The protein below binds the small molecule below.
Small molecule (SMILES): CCCCCCCCCCO[C@@H]1O[C@H](CO)[C@@H](O[C@H]2O[C@H](CO)[C@@H](O)[C@H](O)[C@H]2O)[C@H](O)[C@H]1O

Sequence of chain 1.D:
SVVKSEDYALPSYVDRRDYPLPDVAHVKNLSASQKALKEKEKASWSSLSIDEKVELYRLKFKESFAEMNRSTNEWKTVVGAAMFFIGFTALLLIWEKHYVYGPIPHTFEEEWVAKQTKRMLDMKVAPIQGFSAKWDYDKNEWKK

Sequence of chain 1.L:
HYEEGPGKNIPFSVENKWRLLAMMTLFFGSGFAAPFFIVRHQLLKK

Sequence of chain 1.A:
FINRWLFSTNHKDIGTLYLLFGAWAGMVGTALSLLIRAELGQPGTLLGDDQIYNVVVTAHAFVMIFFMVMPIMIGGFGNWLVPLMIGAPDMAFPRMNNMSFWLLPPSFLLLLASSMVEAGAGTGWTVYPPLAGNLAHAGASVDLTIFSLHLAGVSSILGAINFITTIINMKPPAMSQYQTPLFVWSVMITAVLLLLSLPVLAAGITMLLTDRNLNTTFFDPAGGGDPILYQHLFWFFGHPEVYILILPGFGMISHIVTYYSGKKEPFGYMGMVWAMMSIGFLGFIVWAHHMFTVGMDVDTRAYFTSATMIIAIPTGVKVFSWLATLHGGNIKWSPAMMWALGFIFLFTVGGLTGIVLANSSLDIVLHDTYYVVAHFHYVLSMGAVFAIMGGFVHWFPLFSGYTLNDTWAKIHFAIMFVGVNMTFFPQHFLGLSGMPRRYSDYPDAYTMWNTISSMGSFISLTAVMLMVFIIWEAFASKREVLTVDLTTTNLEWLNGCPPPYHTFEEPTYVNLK

Binding-site contacts:
Ligand atom C10 contacts residue TYR35 of chain 1.M at 3.5 Å (hydrophobic).
Ligand atom O55 contacts residue TRP32 of chain 1.M at 3.1 Å.
Ligand atom C19 contacts residue LEU27 of chain 1.M at 3.7 Å (hydrophobic).
Ligand atom O61 contacts residue TRP98 of chain 1.D at 3.2 Å (h-bond).
Ligand atom O16 contacts residue TRP98 of chain 1.D at 3.9 Å.
Ligand atom O49 contacts residue LEU28 of chain 1.M at 3.0 Å (h-bond).
Ligand atom C40 contacts residue PHE459 of chain 1.A at 4.1 Å (hydrophobic).
Ligand atom O1 contacts residue TYR35 of chain 1.M at 3.1 Å.
Ligand atom C28 contacts residue TRP98 of chain 1.D at 3.8 Å (hydrophobic).
Ligand atom C25 contacts residue TRP98 of chain 1.D at 3.8 Å (hydrophobic).
Ligand atom C57 contacts residue TRP98 of chain 1.D at 3.6 Å (hydrophobic).
Ligand atom C1 contacts residue LEU28 of chain 1.M at 4.0 Å (hydrophobic).
Ligand atom C40 contacts residue PHE37 of chain 1.L at 4.2 Å (hydrophobic).
Ligand atom C28 contacts residue GLY31 of chain 1.M at 4.2 Å.
Ligand atom C5 contacts residue TYR35 of chain 1.M at 3.9 Å (hydrophobic).
Ligand atom O16 contacts residue LEU28 of chain 1.M at 4.2 Å.
Ligand atom C25 contacts residue LEU95 of chain 1.D at 3.9 Å (hydrophobic).
Ligand atom C31 contacts residue PHE459 of chain 1.A at 4.2 Å (hydrophobic).
Ligand atom C1 contacts residue TRP32 of chain 1.M at 3.8 Å (hydrophobic).
Ligand atom O49 contacts residue TRP32 of chain 1.M at 3.8 Å.
Ligand atom C34 contacts residue LEU27 of chain 1.M at 4.2 Å (hydrophobic).
Ligand atom C43 contacts residue PHE459 of chain 1.A at 3.6 Å (hydrophobic).
Ligand atom O3 contacts residue TRP32 of chain 1.M at 4.1 Å.
Ligand atom C57 contacts residue TYR35 of chain 1.M at 4.2 Å (hydrophobic).
Ligand atom C22 contacts residue TRP98 of chain 1.D at 3.4 Å (hydrophobic).
Ligand atom O49 contacts residue GLY31 of chain 1.M at 4.1 Å.
Ligand atom C31 contacts residue LEU27 of chain 1.M at 4.1 Å (hydrophobic).
Ligand atom C9 contacts residue TYR35 of chain 1.M at 4.1 Å (hydrophobic).
Ligand atom C37 contacts residue PHE459 of chain 1.A at 3.3 Å (hydrophobic).
Ligand atom C4 contacts residue TRP98 of chain 1.D at 4.2 Å (hydrophobic).
Ligand atom C43 contacts residue LEU35 of chain 1.A at 3.7 Å (hydrophobic).
Ligand atom O3 contacts residue HIS36 of chain 1.M at 3.5 Å (h-bond).
Ligand atom O16 contacts residue GLY31 of chain 1.M at 3.7 Å.
Ligand atom C11 contacts residue TYR35 of chain 1.M at 4.1 Å (hydrophobic).
Ligand atom O16 contacts residue LEU27 of chain 1.M at 4.1 Å.
Ligand atom C18 contacts residue LEU28 of chain 1.M at 3.9 Å (hydrophobic).
Ligand atom O6 contacts residue TYR35 of chain 1.M at 3.0 Å (h-bond).
Ligand atom O5 contacts residue TRP98 of chain 1.D at 3.5 Å (h-bond).
Ligand atom C1 contacts residue GLY31 of chain 1.M at 3.8 Å.
Ligand atom C28 contacts residue LEU27 of chain 1.M at 4.1 Å (hydrophobic).

Sequence of chain 1.M:
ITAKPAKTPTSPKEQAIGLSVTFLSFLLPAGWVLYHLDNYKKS